Sequence of chain 1.B:
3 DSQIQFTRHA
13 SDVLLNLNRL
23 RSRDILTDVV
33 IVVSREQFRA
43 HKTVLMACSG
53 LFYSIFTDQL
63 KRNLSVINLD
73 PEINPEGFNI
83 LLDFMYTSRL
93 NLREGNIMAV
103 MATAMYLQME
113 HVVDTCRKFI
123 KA

Binding-site contacts:
Ligand atom OE2 contacts residue ARG21 of chain 1.A at 3.0 Å (salt-bridge).
Ligand atom O contacts residue ARG21 of chain 1.A at 2.9 Å (salt-bridge).
Ligand atom O contacts residue PRO2 of chain 1.A at 3.4 Å.
Ligand atom O contacts residue ARG25 of chain 1.A at 3.2 Å (salt-bridge).
Ligand atom N contacts residue ASN18 of chain 1.A at 2.8 Å (h-bond).
Ligand atom C contacts residue HIS113 of chain 1.B at 3.5 Å.
Ligand atom CA contacts residue THR9 of chain 1.A at 3.2 Å.
Ligand atom CZ contacts residue GLN7 of chain 1.A at 3.4 Å.
Ligand atom O contacts residue ASN18 of chain 1.A at 2.8 Å (h-bond).
Ligand atom O contacts residue ARG10 of chain 1.A at 3.1 Å.
Ligand atom N contacts residue GLN7 of chain 1.A at 2.9 Å (h-bond).
Ligand atom O contacts residue ILE6 of chain 1.A at 3.3 Å.
Ligand atom O contacts residue GLN7 of chain 1.A at 3.4 Å (h-bond).
Ligand atom O contacts residue THR9 of chain 1.A at 2.8 Å (h-bond).
Ligand atom CA contacts residue GLN5 of chain 1.A at 3.4 Å.
Ligand atom N contacts residue ASP14 of chain 1.A at 3.3 Å (salt-bridge).
Ligand atom N contacts residue GLN5 of chain 1.A at 2.9 Å (h-bond).
Ligand atom CB contacts residue THR9 of chain 1.A at 3.2 Å.
Ligand atom CZ contacts residue ARG91 of chain 1.B at 3.4 Å.
Ligand atom SG contacts residue GLN7 of chain 1.A at 3.3 Å (h-bond).
Ligand atom NE contacts residue ARG21 of chain 1.A at 3.2 Å (salt-bridge).
Ligand atom O contacts residue GLN7 of chain 1.A at 2.7 Å (h-bond).
Ligand atom O contacts residue GLN5 of chain 1.A at 3.1 Å (h-bond).
Ligand atom CE1 contacts residue MET48 of chain 1.B at 3.3 Å (hydrophobic).
Ligand atom NH1 contacts residue SER24 of chain 1.A at 3.2 Å.
Ligand atom O contacts residue HIS113 of chain 1.B at 3.5 Å.
Ligand atom O contacts residue ARG10 of chain 1.A at 3.5 Å.
Ligand atom CD1 contacts residue ALA49 of chain 1.B at 3.3 Å (hydrophobic).
Ligand atom OG contacts residue HIS11 of chain 1.A at 2.7 Å (h-bond).
Ligand atom O contacts residue HIS113 of chain 1.B at 3.5 Å.
Ligand atom CG2 contacts residue ARG25 of chain 1.A at 3.1 Å.
Ligand atom CD2 contacts residue PHE121 of chain 1.B at 3.4 Å (hydrophobic).
Ligand atom CA contacts residue GLN7 of chain 1.A at 3.4 Å.
Ligand atom CE2 contacts residue ARG91 of chain 1.B at 3.3 Å.
Ligand atom NE2 contacts residue MET48 of chain 1.B at 2.8 Å (h-bond).
Ligand atom O contacts residue PHE8 of chain 1.A at 3.4 Å.
Ligand atom NH2 contacts residue ASP14 of chain 1.A at 3.5 Å (salt-bridge).
Ligand atom CD2 contacts residue ALA49 of chain 1.B at 3.3 Å (hydrophobic).
Ligand atom O contacts residue SER4 of chain 1.A at 3.4 Å.
Ligand atom NE2 contacts residue ALA49 of chain 1.B at 3.3 Å (h-bond).

Sequence of chain 1.A:
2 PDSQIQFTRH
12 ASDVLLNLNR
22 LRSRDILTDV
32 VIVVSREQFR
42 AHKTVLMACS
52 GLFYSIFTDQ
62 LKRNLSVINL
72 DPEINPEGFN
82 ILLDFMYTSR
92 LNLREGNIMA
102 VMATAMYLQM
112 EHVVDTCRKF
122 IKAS

A protein and the small-molecule ligand that binds it are described below.
Small molecule (SMILES): CC[C@H](C)[C@H](NC(=O)[C@H](CO)NC(=O)[C@H](CCCN=C(N)N)NC(=O)CNC(=O)[C@H](CC(=O)O)NC(=O)[C@H](CC1=CN=C2C=CC=CC12)NC(=O)[C@H](CS)NC(=O)[C@H](CC(C)C)NC(=O)[C@H](Cc1ccccc1)NC(=O)CNC(=O)CNC(=O)[C@@H]1CCCN1)C(=O)N[C@@H](CC1=NC=NC1)C(=O)N[C@@H](CCC(=O)O)C(=O)N[C@H](C(=O)N1CCC[C@H]1C(=O)N[C@@H](CCCN=C(N)N)C(=O)O)[C@@H](C)CC